A small-molecule ligand and the protein it binds are described below.
Small molecule (SMILES): CC(=O)N[C@@H]1[C@@H](O)[C@H](O)[C@@H](CO)O[C@H]1O

Sequence of chain 2.A:
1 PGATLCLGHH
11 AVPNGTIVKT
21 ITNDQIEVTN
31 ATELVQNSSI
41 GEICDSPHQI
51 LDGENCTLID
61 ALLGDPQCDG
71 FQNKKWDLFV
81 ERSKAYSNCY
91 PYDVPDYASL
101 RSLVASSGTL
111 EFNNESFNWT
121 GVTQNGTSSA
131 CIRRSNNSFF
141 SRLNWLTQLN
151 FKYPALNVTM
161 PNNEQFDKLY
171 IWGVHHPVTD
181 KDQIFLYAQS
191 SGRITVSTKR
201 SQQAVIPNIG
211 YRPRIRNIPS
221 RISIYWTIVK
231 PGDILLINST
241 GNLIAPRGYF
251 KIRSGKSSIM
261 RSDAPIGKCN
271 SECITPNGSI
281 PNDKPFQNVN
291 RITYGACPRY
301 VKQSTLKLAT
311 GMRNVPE

Binding-site contacts:
Ligand atom O5 contacts residue ASN238 of chain 2.A at 2.4 Å (h-bond).
Ligand atom O6 contacts residue ALA155 of chain 2.A at 3.2 Å (h-bond).
Ligand atom O5 contacts residue ALA155 of chain 2.A at 4.3 Å.
Ligand atom O7 contacts residue THR240 of chain 2.A at 3.3 Å.
Ligand atom C8 contacts residue ASN238 of chain 2.A at 3.9 Å.
Ligand atom C7 contacts residue ASN238 of chain 2.A at 3.5 Å.
Ligand atom C1 contacts residue ASN238 of chain 2.A at 1.5 Å.
Ligand atom O7 contacts residue ASN238 of chain 2.A at 3.5 Å (h-bond).
Ligand atom C7 contacts residue THR240 of chain 2.A at 4.4 Å.
Ligand atom C3 contacts residue ASN238 of chain 2.A at 3.8 Å.
Ligand atom O7 contacts residue SER239 of chain 2.A at 4.1 Å.
Ligand atom O5 contacts residue LEU156 of chain 2.A at 3.6 Å.
Ligand atom C5 contacts residue ASN157 of chain 2.A at 4.4 Å.
Ligand atom C6 contacts residue ASN157 of chain 2.A at 4.1 Å.
Ligand atom C1 contacts residue LEU156 of chain 2.A at 3.9 Å (hydrophobic).
Ligand atom C1 contacts residue ASN157 of chain 2.A at 3.8 Å.
Ligand atom O5 contacts residue ASN157 of chain 2.A at 3.5 Å.
Ligand atom C2 contacts residue ASN238 of chain 2.A at 2.5 Å.
Ligand atom C8 contacts residue ARG193 of chain 2.A at 3.3 Å.
Ligand atom C4 contacts residue ASN238 of chain 2.A at 4.3 Å.
Ligand atom N2 contacts residue ASN238 of chain 2.A at 2.8 Å (h-bond).
Ligand atom O6 contacts residue ASN157 of chain 2.A at 4.0 Å.
Ligand atom C8 contacts residue ILE209 of chain 1.A at 3.9 Å (hydrophobic).
Ligand atom C5 contacts residue ASN238 of chain 2.A at 3.7 Å.
Ligand atom C5 contacts residue ALA155 of chain 2.A at 4.5 Å (hydrophobic).
Ligand atom C4 contacts residue ALA155 of chain 2.A at 3.9 Å (hydrophobic).
Ligand atom C6 contacts residue ALA155 of chain 2.A at 4.4 Å (hydrophobic).
Ligand atom C8 contacts residue THR195 of chain 2.A at 3.9 Å.

Sequence of chain 1.A:
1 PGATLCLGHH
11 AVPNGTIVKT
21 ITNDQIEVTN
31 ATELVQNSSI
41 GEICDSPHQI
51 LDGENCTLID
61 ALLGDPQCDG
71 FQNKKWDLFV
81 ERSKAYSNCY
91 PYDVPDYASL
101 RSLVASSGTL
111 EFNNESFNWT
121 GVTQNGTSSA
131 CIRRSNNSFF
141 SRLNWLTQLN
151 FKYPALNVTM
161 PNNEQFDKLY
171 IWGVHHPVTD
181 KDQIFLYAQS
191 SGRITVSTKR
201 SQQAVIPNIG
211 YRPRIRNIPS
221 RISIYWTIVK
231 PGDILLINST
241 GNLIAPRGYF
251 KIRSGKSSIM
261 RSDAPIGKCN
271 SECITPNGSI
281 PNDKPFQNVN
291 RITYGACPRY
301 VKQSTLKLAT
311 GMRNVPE